Sequence of chain 1.A:
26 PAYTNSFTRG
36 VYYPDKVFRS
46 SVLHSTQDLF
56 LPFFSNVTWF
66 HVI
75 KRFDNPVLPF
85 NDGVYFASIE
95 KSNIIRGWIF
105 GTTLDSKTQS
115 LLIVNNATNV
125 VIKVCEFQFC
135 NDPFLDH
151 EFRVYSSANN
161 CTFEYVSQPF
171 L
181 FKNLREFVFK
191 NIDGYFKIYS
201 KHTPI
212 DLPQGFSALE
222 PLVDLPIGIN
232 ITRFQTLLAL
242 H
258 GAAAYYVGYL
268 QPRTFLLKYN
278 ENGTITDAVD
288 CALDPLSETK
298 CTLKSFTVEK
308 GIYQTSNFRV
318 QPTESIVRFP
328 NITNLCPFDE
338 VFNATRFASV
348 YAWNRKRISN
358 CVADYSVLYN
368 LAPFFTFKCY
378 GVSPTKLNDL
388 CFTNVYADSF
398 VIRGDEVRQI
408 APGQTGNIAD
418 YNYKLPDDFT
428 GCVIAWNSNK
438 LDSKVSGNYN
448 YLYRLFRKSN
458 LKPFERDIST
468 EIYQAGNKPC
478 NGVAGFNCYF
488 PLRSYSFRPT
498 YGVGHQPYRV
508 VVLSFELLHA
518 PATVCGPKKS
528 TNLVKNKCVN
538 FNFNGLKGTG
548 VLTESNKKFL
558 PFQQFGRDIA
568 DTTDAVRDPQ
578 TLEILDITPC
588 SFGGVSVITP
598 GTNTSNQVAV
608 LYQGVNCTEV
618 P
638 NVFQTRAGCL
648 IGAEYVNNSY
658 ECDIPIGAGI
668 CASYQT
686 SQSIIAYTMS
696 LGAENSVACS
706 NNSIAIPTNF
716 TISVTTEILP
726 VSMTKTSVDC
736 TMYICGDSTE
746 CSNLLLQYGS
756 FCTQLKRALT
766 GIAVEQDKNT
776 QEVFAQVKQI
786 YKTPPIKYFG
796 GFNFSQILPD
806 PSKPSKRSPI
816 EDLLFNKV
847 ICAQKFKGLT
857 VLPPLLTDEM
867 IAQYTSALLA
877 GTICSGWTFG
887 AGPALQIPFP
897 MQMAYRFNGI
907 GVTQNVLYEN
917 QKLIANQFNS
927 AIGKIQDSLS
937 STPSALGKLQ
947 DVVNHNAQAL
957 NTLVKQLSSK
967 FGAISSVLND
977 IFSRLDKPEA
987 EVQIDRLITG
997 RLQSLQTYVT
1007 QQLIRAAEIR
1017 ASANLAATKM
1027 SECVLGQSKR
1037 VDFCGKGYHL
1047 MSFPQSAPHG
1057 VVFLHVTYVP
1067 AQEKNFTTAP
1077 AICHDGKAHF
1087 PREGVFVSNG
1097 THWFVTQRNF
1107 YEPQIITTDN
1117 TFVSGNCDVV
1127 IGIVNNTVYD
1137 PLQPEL

Binding-site contacts:
Ligand atom O6 contacts residue ALA703 of chain 1.B at 3.3 Å.
Ligand atom C5 contacts residue ASN1071 of chain 1.B at 3.7 Å.
Ligand atom C6 contacts residue ALA703 of chain 1.B at 4.1 Å (hydrophobic).
Ligand atom O5 contacts residue GLN892 of chain 1.A at 3.6 Å.
Ligand atom C8 contacts residue GLU1069 of chain 1.B at 3.2 Å.
Ligand atom O6 contacts residue GLN892 of chain 1.A at 4.1 Å.
Ligand atom C8 contacts residue LYS1070 of chain 1.B at 4.0 Å.
Ligand atom C4 contacts residue ASN1071 of chain 1.B at 4.3 Å.
Ligand atom O5 contacts residue ASN1071 of chain 1.B at 2.4 Å (h-bond).
Ligand atom N2 contacts residue ASN1071 of chain 1.B at 2.9 Å (h-bond).
Ligand atom C3 contacts residue ASN1071 of chain 1.B at 3.8 Å.
Ligand atom C7 contacts residue ASN1071 of chain 1.B at 3.3 Å.
Ligand atom C5 contacts residue GLN892 of chain 1.A at 4.2 Å.
Ligand atom C1 contacts residue GLN892 of chain 1.A at 3.6 Å.
Ligand atom C8 contacts residue ASN1071 of chain 1.B at 4.3 Å.
Ligand atom C2 contacts residue ASN1071 of chain 1.B at 2.5 Å.
Ligand atom O7 contacts residue ASN1071 of chain 1.B at 3.3 Å (h-bond).
Ligand atom C1 contacts residue ASN1071 of chain 1.B at 1.5 Å.

This small molecule binds to this protein.
Small molecule (SMILES): CC(=O)N[C@@H]1[C@@H](O)[C@H](O)[C@@H](CO)O[C@H]1O

Sequence of chain 1.B:
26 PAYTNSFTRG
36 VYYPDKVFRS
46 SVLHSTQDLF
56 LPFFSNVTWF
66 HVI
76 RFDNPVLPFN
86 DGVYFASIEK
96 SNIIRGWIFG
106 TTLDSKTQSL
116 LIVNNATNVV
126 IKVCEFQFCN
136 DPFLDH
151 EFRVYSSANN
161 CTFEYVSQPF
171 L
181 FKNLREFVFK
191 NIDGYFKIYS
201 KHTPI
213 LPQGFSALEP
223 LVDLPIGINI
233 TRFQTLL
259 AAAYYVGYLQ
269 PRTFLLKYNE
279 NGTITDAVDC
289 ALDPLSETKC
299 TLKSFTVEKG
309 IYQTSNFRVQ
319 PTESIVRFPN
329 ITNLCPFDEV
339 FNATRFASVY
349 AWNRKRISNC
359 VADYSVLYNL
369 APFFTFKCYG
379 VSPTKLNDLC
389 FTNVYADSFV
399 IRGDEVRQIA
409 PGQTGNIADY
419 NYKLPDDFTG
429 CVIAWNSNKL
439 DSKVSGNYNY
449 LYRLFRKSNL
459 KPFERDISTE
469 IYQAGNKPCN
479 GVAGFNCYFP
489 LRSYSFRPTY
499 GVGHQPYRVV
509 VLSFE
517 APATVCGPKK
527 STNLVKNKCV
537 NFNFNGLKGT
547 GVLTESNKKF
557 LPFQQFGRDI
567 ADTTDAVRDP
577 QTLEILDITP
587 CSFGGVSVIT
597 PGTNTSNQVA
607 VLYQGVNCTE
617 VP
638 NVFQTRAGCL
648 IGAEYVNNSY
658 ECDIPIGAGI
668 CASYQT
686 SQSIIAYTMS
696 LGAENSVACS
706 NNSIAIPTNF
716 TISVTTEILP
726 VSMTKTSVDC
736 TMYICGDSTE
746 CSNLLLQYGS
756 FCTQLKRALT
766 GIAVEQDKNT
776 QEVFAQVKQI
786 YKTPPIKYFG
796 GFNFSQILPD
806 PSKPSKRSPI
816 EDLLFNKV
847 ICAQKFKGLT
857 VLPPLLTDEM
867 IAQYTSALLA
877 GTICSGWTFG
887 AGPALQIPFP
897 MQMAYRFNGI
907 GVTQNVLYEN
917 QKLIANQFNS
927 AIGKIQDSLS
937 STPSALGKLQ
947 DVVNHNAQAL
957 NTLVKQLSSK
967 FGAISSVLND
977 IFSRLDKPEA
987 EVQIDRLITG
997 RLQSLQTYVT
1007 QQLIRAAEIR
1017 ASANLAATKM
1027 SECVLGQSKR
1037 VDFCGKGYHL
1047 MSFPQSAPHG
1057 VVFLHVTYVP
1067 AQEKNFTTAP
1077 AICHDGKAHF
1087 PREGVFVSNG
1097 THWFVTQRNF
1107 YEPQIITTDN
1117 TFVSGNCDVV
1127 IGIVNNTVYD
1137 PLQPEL